Sequence of chain 1.E:
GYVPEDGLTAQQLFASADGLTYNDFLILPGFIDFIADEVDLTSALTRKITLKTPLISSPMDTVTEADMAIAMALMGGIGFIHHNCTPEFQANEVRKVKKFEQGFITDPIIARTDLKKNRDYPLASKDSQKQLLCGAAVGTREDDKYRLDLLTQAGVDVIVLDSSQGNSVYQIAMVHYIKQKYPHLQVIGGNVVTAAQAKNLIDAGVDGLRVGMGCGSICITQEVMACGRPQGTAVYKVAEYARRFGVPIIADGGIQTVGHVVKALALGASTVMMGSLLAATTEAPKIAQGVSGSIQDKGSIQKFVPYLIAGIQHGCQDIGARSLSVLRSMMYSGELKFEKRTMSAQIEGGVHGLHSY

Binding-site contacts:
Ligand atom P contacts residue SER388 of chain 1.E at 3.9 Å.
Ligand atom C3' contacts residue MET70 of chain 1.E at 3.9 Å (hydrophobic).
Ligand atom N3 contacts residue CYS331 of chain 1.E at 3.7 Å.
Ligand atom O3P contacts residue SER388 of chain 1.E at 2.6 Å (h-bond).
Ligand atom C5' contacts residue SER68 of chain 1.E at 3.9 Å.
Ligand atom C8 contacts residue ILE330 of chain 1.E at 3.6 Å (hydrophobic).
Ligand atom O3' contacts residue SER68 of chain 1.E at 2.8 Å (h-bond).
Ligand atom C2' contacts residue ARG322 of chain 1.E at 3.6 Å.
Ligand atom O2' contacts residue ASN303 of chain 1.E at 3.4 Å (h-bond).
Ligand atom O5' contacts residue GLY387 of chain 1.E at 3.8 Å.
Ligand atom O3' contacts residue ASP364 of chain 1.E at 2.6 Å (salt-bridge).
Ligand atom C2' contacts residue ASP364 of chain 1.E at 3.5 Å.
Ligand atom C3' contacts residue SER68 of chain 1.E at 3.2 Å.
Ligand atom O2' contacts residue ARG322 of chain 1.E at 3.3 Å (salt-bridge).
Ligand atom O6 contacts residue NAD1 of chain 1.Q at 3.6 Å.
Ligand atom O2' contacts residue ASP364 of chain 1.E at 2.7 Å (salt-bridge).
Ligand atom O2P contacts residue SER329 of chain 1.E at 2.9 Å (h-bond).
Ligand atom O1P contacts residue ILE367 of chain 1.E at 3.9 Å.
Ligand atom O1P contacts residue GLY365 of chain 1.E at 3.7 Å.
Ligand atom C4 contacts residue CYS331 of chain 1.E at 3.8 Å (hydrophobic).
Ligand atom C5' contacts residue MET70 of chain 1.E at 3.7 Å (hydrophobic).
Ligand atom C2' contacts residue NAD1 of chain 1.Q at 3.9 Å.
Ligand atom O3' contacts residue ARG322 of chain 1.E at 3.1 Å (salt-bridge).
Ligand atom O6 contacts residue GLN441 of chain 1.E at 3.5 Å (h-bond).
Ligand atom O5' contacts residue GLY365 of chain 1.E at 3.6 Å.
Ligand atom C5' contacts residue GLY387 of chain 1.E at 3.8 Å.
Ligand atom C2 contacts residue NAD1 of chain 1.Q at 3.5 Å.
Ligand atom C2 contacts residue CYS331 of chain 1.E at 3.8 Å (hydrophobic).
Ligand atom C3' contacts residue ARG322 of chain 1.E at 3.8 Å.
Ligand atom C4' contacts residue ASP364 of chain 1.E at 3.5 Å.
Ligand atom O2P contacts residue GLY328 of chain 1.E at 3.2 Å.
Ligand atom O1P contacts residue GLY366 of chain 1.E at 2.9 Å (h-bond).
Ligand atom C8 contacts residue MET70 of chain 1.E at 3.7 Å (hydrophobic).
Ligand atom N3 contacts residue NAD1 of chain 1.Q at 3.7 Å.
Ligand atom P contacts residue SER329 of chain 1.E at 3.9 Å.
Ligand atom O3P contacts residue GLY387 of chain 1.E at 3.6 Å.
Ligand atom N7 contacts residue ILE330 of chain 1.E at 3.8 Å.
Ligand atom C3' contacts residue ASP364 of chain 1.E at 3.3 Å.
Ligand atom N1 contacts residue NAD1 of chain 1.Q at 3.8 Å.
Ligand atom O1P contacts residue SER329 of chain 1.E at 3.9 Å.

A small-molecule ligand and the protein it binds are described below.
Small molecule (SMILES): O=c1[nH]cnc2c1ncn2[C@@H]1O[C@H](COP(=O)(O)O)[C@@H](O)[C@H]1O